A small-molecule ligand and the protein it binds are described below.
Small molecule (SMILES): CC(=O)N[C@@H]1[C@@H](O)[C@H](O)[C@@H](CO)O[C@H]1O

Binding-site contacts:
Ligand atom O7 contacts residue ASN235 of chain 1.A at 3.5 Å (h-bond).
Ligand atom C7 contacts residue ASN235 of chain 1.A at 3.5 Å.
Ligand atom C3 contacts residue ASN235 of chain 1.A at 3.9 Å.
Ligand atom C2 contacts residue ASN235 of chain 1.A at 2.5 Å.
Ligand atom O6 contacts residue LYS164 of chain 1.A at 4.3 Å.
Ligand atom C5 contacts residue ASN235 of chain 1.A at 3.6 Å.
Ligand atom O6 contacts residue ASN235 of chain 1.A at 4.0 Å.
Ligand atom N2 contacts residue ASN235 of chain 1.A at 3.1 Å (h-bond).
Ligand atom C8 contacts residue PRO234 of chain 1.A at 4.1 Å (hydrophobic).
Ligand atom C8 contacts residue ARG168 of chain 1.A at 4.3 Å.
Ligand atom C4 contacts residue ASN235 of chain 1.A at 4.2 Å.
Ligand atom C1 contacts residue ASN235 of chain 1.A at 1.4 Å.
Ligand atom O5 contacts residue ASN235 of chain 1.A at 2.3 Å (h-bond).

Sequence of chain 1.A:
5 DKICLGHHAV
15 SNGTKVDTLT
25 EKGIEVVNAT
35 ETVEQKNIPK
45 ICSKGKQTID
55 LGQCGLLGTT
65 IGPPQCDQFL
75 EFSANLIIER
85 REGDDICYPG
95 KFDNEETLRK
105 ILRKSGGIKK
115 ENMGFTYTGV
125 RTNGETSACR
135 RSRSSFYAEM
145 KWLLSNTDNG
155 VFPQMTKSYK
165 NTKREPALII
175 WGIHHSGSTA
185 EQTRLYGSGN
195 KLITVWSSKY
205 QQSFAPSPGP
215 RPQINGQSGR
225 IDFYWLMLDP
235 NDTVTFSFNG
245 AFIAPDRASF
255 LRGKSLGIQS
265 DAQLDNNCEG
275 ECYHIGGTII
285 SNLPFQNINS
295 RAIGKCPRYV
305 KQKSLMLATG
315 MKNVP